Sequence of chain 1.A:
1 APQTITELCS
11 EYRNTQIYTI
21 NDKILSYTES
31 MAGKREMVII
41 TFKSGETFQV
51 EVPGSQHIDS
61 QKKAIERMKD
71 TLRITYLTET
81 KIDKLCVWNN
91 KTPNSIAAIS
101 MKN

Binding-site contacts:
Ligand atom O5 contacts residue GLN56 of chain 1.A at 3.5 Å (h-bond).
Ligand atom C4 contacts residue GLU51 of chain 1.A at 3.5 Å.
Ligand atom O4 contacts residue LYS91 of chain 1.A at 2.9 Å (salt-bridge).
Ligand atom C4 contacts residue TRP88 of chain 1.A at 3.4 Å (hydrophobic).
Ligand atom O4 contacts residue GLN56 of chain 1.A at 4.1 Å.
Ligand atom C3 contacts residue GLN56 of chain 1.A at 3.6 Å.
Ligand atom C4 contacts residue GLN56 of chain 1.A at 4.4 Å.
Ligand atom O3 contacts residue GLU51 of chain 1.A at 3.9 Å.
Ligand atom O6 contacts residue GLN56 of chain 1.A at 2.8 Å (h-bond).
Ligand atom O3 contacts residue GLN56 of chain 1.A at 3.0 Å (h-bond).
Ligand atom O6 contacts residue HIS57 of chain 1.A at 3.7 Å.
Ligand atom C3 contacts residue ASN90 of chain 1.A at 3.6 Å.
Ligand atom C2 contacts residue ASN90 of chain 1.A at 3.9 Å.
Ligand atom O2 contacts residue ASN14 of chain 1.A at 4.5 Å.
Ligand atom C6 contacts residue GLN61 of chain 1.A at 3.9 Å.
Ligand atom C5 contacts residue GLN56 of chain 1.A at 4.2 Å.
Ligand atom C6 contacts residue GLN56 of chain 1.A at 3.6 Å.
Ligand atom O3 contacts residue ASN90 of chain 1.A at 2.8 Å (h-bond).
Ligand atom C7 contacts residue ILE58 of chain 1.A at 4.4 Å (hydrophobic).
Ligand atom O3 contacts residue TRP88 of chain 1.A at 3.6 Å.
Ligand atom O3 contacts residue LYS91 of chain 1.A at 2.8 Å (salt-bridge).
Ligand atom O6 contacts residue ASN14 of chain 1.A at 4.2 Å.
Ligand atom C6 contacts residue HIS57 of chain 1.A at 3.6 Å.
Ligand atom O2 contacts residue LYS91 of chain 1.A at 4.5 Å.
Ligand atom O6 contacts residue GLN61 of chain 1.A at 3.1 Å (h-bond).
Ligand atom C2 contacts residue LYS91 of chain 1.A at 3.8 Å.
Ligand atom C3 contacts residue LYS91 of chain 1.A at 3.6 Å.
Ligand atom C3 contacts residue GLU51 of chain 1.A at 4.4 Å.
Ligand atom N2 contacts residue GLN56 of chain 1.A at 4.5 Å.
Ligand atom C5 contacts residue TRP88 of chain 1.A at 3.5 Å (hydrophobic).
Ligand atom C8 contacts residue ILE58 of chain 1.A at 3.4 Å (hydrophobic).
Ligand atom C6 contacts residue TRP88 of chain 1.A at 3.6 Å (hydrophobic).
Ligand atom C1 contacts residue GLN56 of chain 1.A at 4.3 Å.
Ligand atom O4 contacts residue GLU51 of chain 1.A at 2.7 Å (salt-bridge).
Ligand atom O2 contacts residue ASN90 of chain 1.A at 2.8 Å (h-bond).
Ligand atom C4 contacts residue LYS91 of chain 1.A at 3.9 Å.
Ligand atom O6 contacts residue TRP88 of chain 1.A at 4.1 Å.
Ligand atom C3 contacts residue TRP88 of chain 1.A at 3.5 Å (hydrophobic).
Ligand atom O4 contacts residue GLN56 of chain 1.A at 3.4 Å.

A small-molecule ligand and the protein it binds are described below.
Small molecule (SMILES): CC(=O)N[C@@H]1[C@@H](O)[C@H](O[C@@H]2O[C@H](CO)[C@H](O)[C@H](O)[C@H]2O)[C@@H](CO)O[C@H]1O